Sequence of chain 1.K:
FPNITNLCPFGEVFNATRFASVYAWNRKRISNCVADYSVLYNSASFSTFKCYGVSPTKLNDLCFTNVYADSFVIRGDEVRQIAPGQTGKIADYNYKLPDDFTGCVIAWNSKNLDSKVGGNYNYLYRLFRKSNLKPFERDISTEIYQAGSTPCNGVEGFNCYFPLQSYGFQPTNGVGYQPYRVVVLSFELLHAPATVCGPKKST

Binding-site contacts:
Ligand atom C6 contacts residue TYR50 of chain 1.A at 3.7 Å (hydrophobic).
Ligand atom C5 contacts residue ASN16 of chain 1.K at 3.7 Å.
Ligand atom C8 contacts residue PHE15 of chain 1.K at 3.8 Å (hydrophobic).
Ligand atom C4 contacts residue ASP115 of chain 1.B at 4.0 Å.
Ligand atom C4 contacts residue TYR100 of chain 1.B at 3.8 Å (hydrophobic).
Ligand atom C7 contacts residue ASN16 of chain 1.K at 3.9 Å.
Ligand atom C6 contacts residue TYR100 of chain 1.B at 3.7 Å (hydrophobic).
Ligand atom O5 contacts residue ASN16 of chain 1.K at 2.4 Å (h-bond).
Ligand atom C2 contacts residue TYR100 of chain 1.B at 4.0 Å (hydrophobic).
Ligand atom O3 contacts residue ARG98 of chain 1.B at 3.6 Å.
Ligand atom C2 contacts residue ASN16 of chain 1.K at 2.5 Å.
Ligand atom O6 contacts residue TYR50 of chain 1.A at 3.9 Å.
Ligand atom C8 contacts residue VAL40 of chain 1.K at 4.0 Å (hydrophobic).
Ligand atom O3 contacts residue THR57 of chain 1.A at 3.9 Å.
Ligand atom O3 contacts residue ASP115 of chain 1.B at 3.4 Å (salt-bridge).
Ligand atom C1 contacts residue ASN16 of chain 1.K at 1.4 Å.
Ligand atom C8 contacts residue GLY12 of chain 1.K at 3.8 Å.
Ligand atom O3 contacts residue TYR32 of chain 1.B at 3.1 Å (h-bond).
Ligand atom C3 contacts residue ASN16 of chain 1.K at 3.8 Å.
Ligand atom C6 contacts residue ILE111 of chain 1.B at 3.8 Å (hydrophobic).
Ligand atom C1 contacts residue TYR100 of chain 1.B at 4.0 Å (hydrophobic).
Ligand atom C8 contacts residue PHE11 of chain 1.K at 3.5 Å (hydrophobic).
Ligand atom O7 contacts residue GLY12 of chain 1.K at 3.4 Å.
Ligand atom C3 contacts residue ASP115 of chain 1.B at 4.2 Å.
Ligand atom O6 contacts residue ALA45 of chain 1.K at 3.9 Å.
Ligand atom O7 contacts residue TYR100 of chain 1.B at 4.0 Å.
Ligand atom O4 contacts residue ASP115 of chain 1.B at 2.9 Å (salt-bridge).
Ligand atom C3 contacts residue TYR32 of chain 1.B at 4.1 Å (hydrophobic).
Ligand atom O2 contacts residue THR57 of chain 1.A at 3.2 Å (h-bond).
Ligand atom O4 contacts residue TYR100 of chain 1.B at 4.2 Å.
Ligand atom N2 contacts residue ASN16 of chain 1.K at 3.0 Å (h-bond).
Ligand atom C5 contacts residue TYR50 of chain 1.A at 4.2 Å (hydrophobic).
Ligand atom C1 contacts residue TYR50 of chain 1.A at 3.9 Å (hydrophobic).
Ligand atom C7 contacts residue GLY12 of chain 1.K at 3.6 Å.
Ligand atom C6 contacts residue TYR50 of chain 1.A at 3.4 Å (hydrophobic).
Ligand atom O5 contacts residue TYR50 of chain 1.A at 3.5 Å (h-bond).
Ligand atom C6 contacts residue GLY112 of chain 1.B at 3.5 Å.
Ligand atom C5 contacts residue TYR100 of chain 1.B at 3.9 Å (hydrophobic).
Ligand atom O7 contacts residue VAL40 of chain 1.K at 4.0 Å.
Ligand atom O6 contacts residue VAL40 of chain 1.K at 4.2 Å.

Sequence of chain 1.A:
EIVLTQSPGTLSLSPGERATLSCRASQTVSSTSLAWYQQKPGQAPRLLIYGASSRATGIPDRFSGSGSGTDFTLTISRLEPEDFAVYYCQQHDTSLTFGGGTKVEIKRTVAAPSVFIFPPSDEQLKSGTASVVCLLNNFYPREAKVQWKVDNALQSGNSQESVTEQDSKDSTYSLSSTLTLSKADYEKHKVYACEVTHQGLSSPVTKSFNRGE

The small molecule below binds the protein below.
Small molecule (SMILES): CC(=O)N[C@H]1[C@H](O[C@H]2[C@H](O)[C@@H](NC(C)=O)CO[C@@H]2CO[C@@H]2O[C@@H](C)[C@@H](O)[C@@H](O)[C@@H]2O)O[C@H](CO)[C@@H](O[C@@H]2O[C@H](CO[C@H]3O[C@H](CO[C@@H]4O[C@H](CO)[C@@H](O)[C@H](O)[C@@H]4O)[C@@H](O)[C@H](O)[C@@H]3O)[C@@H](O)[C@H](O)[C@@H]2O)[C@@H]1O

Sequence of chain 1.B:
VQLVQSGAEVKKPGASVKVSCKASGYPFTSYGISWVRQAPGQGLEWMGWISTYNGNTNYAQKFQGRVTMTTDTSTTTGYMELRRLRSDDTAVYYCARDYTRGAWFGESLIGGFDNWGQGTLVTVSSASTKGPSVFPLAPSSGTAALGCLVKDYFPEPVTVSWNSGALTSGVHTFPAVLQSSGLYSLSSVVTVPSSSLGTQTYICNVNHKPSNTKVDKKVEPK